A small-molecule ligand and the protein it binds are described below.
Small molecule (SMILES): CC(C)C[C@H](N)C(=O)O

Sequence of chain 1.B:
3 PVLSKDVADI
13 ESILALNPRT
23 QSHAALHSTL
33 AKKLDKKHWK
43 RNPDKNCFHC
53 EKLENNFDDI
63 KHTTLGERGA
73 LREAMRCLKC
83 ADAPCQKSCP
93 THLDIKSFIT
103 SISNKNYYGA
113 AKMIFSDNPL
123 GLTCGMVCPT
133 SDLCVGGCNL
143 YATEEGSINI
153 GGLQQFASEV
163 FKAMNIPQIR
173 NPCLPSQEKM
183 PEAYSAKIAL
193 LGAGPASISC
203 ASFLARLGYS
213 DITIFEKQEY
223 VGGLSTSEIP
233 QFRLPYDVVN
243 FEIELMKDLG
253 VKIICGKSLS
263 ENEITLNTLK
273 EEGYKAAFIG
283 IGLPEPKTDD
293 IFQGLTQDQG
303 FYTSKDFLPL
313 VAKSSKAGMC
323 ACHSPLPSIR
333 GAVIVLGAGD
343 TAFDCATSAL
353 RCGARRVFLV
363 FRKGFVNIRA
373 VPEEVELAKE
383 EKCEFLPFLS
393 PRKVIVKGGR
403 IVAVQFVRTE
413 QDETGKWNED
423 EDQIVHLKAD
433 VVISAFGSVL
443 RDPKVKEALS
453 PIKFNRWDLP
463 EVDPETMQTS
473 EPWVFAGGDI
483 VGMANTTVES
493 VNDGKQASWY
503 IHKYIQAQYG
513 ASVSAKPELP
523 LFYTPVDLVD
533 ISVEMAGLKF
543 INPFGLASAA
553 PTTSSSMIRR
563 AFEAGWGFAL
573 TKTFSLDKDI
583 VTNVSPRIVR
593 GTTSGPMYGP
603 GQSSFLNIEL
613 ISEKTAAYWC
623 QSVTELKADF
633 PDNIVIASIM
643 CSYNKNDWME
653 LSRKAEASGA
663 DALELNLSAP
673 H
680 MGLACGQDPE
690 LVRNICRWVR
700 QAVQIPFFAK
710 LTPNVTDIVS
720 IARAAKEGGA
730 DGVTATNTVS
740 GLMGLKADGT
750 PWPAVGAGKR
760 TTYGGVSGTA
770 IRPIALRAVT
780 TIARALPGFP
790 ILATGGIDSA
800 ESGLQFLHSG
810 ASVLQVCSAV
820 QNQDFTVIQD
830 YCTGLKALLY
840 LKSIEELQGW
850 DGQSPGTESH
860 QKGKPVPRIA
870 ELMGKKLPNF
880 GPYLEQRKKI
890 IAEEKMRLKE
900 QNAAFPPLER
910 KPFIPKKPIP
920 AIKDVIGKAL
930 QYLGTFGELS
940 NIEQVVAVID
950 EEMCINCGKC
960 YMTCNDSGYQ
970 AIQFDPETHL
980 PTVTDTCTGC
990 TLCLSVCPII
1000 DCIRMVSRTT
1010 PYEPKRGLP

Sequence of chain 1.A:
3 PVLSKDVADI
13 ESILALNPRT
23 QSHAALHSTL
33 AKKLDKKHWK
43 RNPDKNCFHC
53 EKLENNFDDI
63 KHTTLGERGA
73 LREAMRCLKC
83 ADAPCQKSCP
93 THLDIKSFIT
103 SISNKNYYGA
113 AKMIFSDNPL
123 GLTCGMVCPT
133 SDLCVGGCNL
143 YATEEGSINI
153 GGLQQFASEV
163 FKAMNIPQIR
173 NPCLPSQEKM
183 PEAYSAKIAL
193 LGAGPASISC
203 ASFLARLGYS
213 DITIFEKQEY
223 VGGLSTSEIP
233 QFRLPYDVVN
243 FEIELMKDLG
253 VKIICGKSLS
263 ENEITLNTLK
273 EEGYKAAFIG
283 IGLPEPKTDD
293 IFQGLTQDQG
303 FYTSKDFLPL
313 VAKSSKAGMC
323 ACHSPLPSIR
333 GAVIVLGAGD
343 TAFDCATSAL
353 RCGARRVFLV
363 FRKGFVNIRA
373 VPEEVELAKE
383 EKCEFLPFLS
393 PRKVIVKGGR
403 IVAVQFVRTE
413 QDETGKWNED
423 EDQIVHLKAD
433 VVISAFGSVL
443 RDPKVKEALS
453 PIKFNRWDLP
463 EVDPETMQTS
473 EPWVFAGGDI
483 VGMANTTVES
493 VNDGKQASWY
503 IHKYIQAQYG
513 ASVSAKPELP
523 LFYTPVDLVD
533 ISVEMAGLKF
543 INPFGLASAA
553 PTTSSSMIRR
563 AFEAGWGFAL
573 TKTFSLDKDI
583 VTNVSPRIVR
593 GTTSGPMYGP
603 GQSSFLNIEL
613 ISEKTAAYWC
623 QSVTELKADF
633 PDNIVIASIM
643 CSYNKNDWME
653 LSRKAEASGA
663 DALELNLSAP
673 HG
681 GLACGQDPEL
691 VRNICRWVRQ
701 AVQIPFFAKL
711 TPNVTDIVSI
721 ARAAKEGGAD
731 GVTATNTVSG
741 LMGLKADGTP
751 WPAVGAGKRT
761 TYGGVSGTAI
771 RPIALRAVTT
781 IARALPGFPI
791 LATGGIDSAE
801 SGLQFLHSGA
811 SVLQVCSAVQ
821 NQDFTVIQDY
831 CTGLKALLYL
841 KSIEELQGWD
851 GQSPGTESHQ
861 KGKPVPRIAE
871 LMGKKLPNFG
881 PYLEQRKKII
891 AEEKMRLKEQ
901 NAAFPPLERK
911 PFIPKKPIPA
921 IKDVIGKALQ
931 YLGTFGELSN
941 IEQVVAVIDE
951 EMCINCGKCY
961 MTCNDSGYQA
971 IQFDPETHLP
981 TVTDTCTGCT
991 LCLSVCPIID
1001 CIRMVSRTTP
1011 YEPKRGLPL

Binding-site contacts:
Ligand atom CD1 contacts residue ILE582 of chain 1.A at 4.5 Å (hydrophobic).
Ligand atom CD1 contacts residue ASP579 of chain 1.A at 3.6 Å.
Ligand atom CD2 contacts residue THR617 of chain 1.A at 3.8 Å.
Ligand atom CD1 contacts residue THR617 of chain 1.A at 3.5 Å.
Ligand atom CG contacts residue THR617 of chain 1.A at 4.3 Å.
Ligand atom O contacts residue PRO1018 of chain 1.B at 3.1 Å (h-bond).
Ligand atom CB contacts residue PRO1018 of chain 1.B at 4.4 Å (hydrophobic).
Ligand atom CD2 contacts residue ARG1015 of chain 1.B at 3.8 Å.
Ligand atom C contacts residue PRO1018 of chain 1.B at 3.6 Å (hydrophobic).
Ligand atom N contacts residue PRO1018 of chain 1.B at 2.9 Å.
Ligand atom CA contacts residue PRO1018 of chain 1.B at 3.1 Å (hydrophobic).
Ligand atom CD2 contacts residue PRO1018 of chain 1.B at 4.2 Å (hydrophobic).